Sequence of chain 1.A:
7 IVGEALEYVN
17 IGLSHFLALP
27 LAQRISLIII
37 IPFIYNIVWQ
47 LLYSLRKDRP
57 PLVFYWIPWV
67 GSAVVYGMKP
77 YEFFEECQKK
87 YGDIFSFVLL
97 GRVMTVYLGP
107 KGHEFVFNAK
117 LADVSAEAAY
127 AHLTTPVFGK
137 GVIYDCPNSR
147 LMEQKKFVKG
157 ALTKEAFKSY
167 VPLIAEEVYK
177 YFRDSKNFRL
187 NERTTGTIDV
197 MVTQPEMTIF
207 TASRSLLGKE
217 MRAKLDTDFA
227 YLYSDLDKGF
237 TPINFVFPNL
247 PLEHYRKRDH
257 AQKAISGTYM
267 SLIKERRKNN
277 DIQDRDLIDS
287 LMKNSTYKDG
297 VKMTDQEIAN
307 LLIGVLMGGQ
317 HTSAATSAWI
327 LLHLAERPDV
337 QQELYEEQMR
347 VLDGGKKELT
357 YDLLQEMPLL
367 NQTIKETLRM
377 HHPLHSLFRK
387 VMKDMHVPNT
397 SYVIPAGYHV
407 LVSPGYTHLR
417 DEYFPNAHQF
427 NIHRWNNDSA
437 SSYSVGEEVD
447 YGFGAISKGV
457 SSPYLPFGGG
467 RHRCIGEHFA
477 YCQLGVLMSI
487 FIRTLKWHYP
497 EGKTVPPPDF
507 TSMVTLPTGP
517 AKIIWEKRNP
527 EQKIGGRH

Binding-site contacts:
Ligand atom C17 contacts residue GLY310 of chain 1.A at 3.6 Å.
Ligand atom C32 contacts residue LEU380 of chain 1.A at 3.9 Å (hydrophobic).
Ligand atom CL2 contacts residue THR130 of chain 1.A at 3.4 Å.
Ligand atom C11 contacts residue PHE134 of chain 1.A at 4.2 Å (hydrophobic).
Ligand atom C32 contacts residue LEU383 of chain 1.A at 4.0 Å (hydrophobic).
Ligand atom CL3 contacts residue HEM1 of chain 1.C at 3.3 Å.
Ligand atom CL1 contacts residue SER382 of chain 1.A at 3.9 Å.
Ligand atom C33 contacts residue TYR126 of chain 1.A at 3.5 Å (hydrophobic).
Ligand atom CL2 contacts residue PHE236 of chain 1.A at 4.2 Å.
Ligand atom C8 contacts residue GLY314 of chain 1.A at 3.8 Å.
Ligand atom CL1 contacts residue PHE384 of chain 1.A at 3.5 Å.
Ligand atom C24 contacts residue TYR140 of chain 1.A at 3.3 Å (hydrophobic).
Ligand atom N4 contacts residue HEM1 of chain 1.C at 2.5 Å.
Ligand atom C21 contacts residue HEM1 of chain 1.C at 3.8 Å.
Ligand atom C21 contacts residue TYR140 of chain 1.A at 3.5 Å (hydrophobic).
Ligand atom C32 contacts residue TYR126 of chain 1.A at 3.9 Å (hydrophobic).
Ligand atom C30 contacts residue TYR126 of chain 1.A at 4.0 Å (hydrophobic).
Ligand atom C3 contacts residue THR318 of chain 1.A at 3.4 Å.
Ligand atom C14 contacts residue PHE134 of chain 1.A at 4.0 Å (hydrophobic).
Ligand atom C11 contacts residue TYR140 of chain 1.A at 3.8 Å (hydrophobic).
Ligand atom C33 contacts residue LEU383 of chain 1.A at 3.7 Å (hydrophobic).
Ligand atom C14 contacts residue ILE139 of chain 1.A at 3.5 Å (hydrophobic).
Ligand atom C2 contacts residue THR318 of chain 1.A at 4.1 Å.
Ligand atom CL3 contacts residue LEU380 of chain 1.A at 3.2 Å.
Ligand atom C3 contacts residue LEU380 of chain 1.A at 4.1 Å (hydrophobic).
Ligand atom O9 contacts residue GLY314 of chain 1.A at 3.1 Å.
Ligand atom C14 contacts residue TYR140 of chain 1.A at 4.0 Å (hydrophobic).
Ligand atom CL1 contacts residue TYR126 of chain 1.A at 3.9 Å.
Ligand atom C29 contacts residue TYR126 of chain 1.A at 3.4 Å (hydrophobic).
Ligand atom C3 contacts residue HEM1 of chain 1.C at 3.6 Å.
Ligand atom CL3 contacts residue LEU383 of chain 1.A at 3.2 Å.
Ligand atom O9 contacts residue PHE236 of chain 1.A at 4.0 Å.
Ligand atom C5 contacts residue HEM1 of chain 1.C at 3.0 Å.
Ligand atom C28 contacts residue TYR126 of chain 1.A at 3.4 Å (hydrophobic).
Ligand atom C33 contacts residue SER382 of chain 1.A at 4.0 Å.
Ligand atom C2 contacts residue GLY314 of chain 1.A at 3.8 Å.
Ligand atom C3 contacts residue GLY314 of chain 1.A at 3.9 Å.
Ligand atom N1 contacts residue GLY314 of chain 1.A at 3.7 Å.
Ligand atom C5 contacts residue GLY314 of chain 1.A at 4.1 Å.
Ligand atom C33 contacts residue LEU380 of chain 1.A at 3.9 Å (hydrophobic).

This protein binds this small molecule.
Small molecule (SMILES): CCCN(CCOc1c(Cl)cc(Cl)cc1Cl)C(=O)n1ccnc1